Sequence of chain 1.C:
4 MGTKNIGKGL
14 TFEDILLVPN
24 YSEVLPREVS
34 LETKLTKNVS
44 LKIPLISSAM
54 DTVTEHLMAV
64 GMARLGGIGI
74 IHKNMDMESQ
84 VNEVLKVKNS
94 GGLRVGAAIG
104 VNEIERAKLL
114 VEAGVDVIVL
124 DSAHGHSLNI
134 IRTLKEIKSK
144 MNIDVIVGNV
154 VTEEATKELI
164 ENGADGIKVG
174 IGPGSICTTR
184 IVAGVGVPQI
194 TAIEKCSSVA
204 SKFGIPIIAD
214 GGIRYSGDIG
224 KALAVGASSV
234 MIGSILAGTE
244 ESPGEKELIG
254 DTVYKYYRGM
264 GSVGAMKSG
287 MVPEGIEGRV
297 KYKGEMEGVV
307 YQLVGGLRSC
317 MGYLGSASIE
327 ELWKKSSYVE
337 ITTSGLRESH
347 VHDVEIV

Binding-site contacts:
Ligand atom O2P contacts residue GLY215 of chain 1.C at 2.7 Å (h-bond).
Ligand atom N7 contacts residue GLY262 of chain 1.C at 3.4 Å.
Ligand atom P contacts residue SER178 of chain 1.C at 3.7 Å.
Ligand atom C2 contacts residue Q211 of chain 1.N at 3.2 Å.
Ligand atom C8 contacts residue MET53 of chain 1.C at 3.6 Å (hydrophobic).
Ligand atom O1P contacts residue SER178 of chain 1.C at 2.7 Å (h-bond).
Ligand atom C5 contacts residue MET263 of chain 1.C at 3.7 Å (hydrophobic).
Ligand atom C5' contacts residue TYR260 of chain 1.C at 3.5 Å (hydrophobic).
Ligand atom O3' contacts residue MET234 of chain 1.C at 3.6 Å (h-bond).
Ligand atom O3' contacts residue ASP213 of chain 1.C at 2.6 Å (salt-bridge).
Ligand atom C3' contacts residue ASP213 of chain 1.C at 3.5 Å.
Ligand atom N1 contacts residue Q211 of chain 1.N at 3.6 Å.
Ligand atom O2P contacts residue SER178 of chain 1.C at 2.9 Å (h-bond).
Ligand atom C2 contacts residue CYS180 of chain 1.C at 3.4 Å (hydrophobic).
Ligand atom C6 contacts residue GLY264 of chain 1.C at 3.6 Å.
Ligand atom O1P contacts residue SER237 of chain 1.C at 3.1 Å (h-bond).
Ligand atom C4 contacts residue ILE179 of chain 1.C at 3.6 Å (hydrophobic).
Ligand atom N3 contacts residue Q211 of chain 1.N at 3.5 Å.
Ligand atom O2' contacts residue ASP213 of chain 1.C at 2.4 Å (salt-bridge).
Ligand atom C2 contacts residue GLU290 of chain 1.C at 3.4 Å.
Ligand atom C4' contacts residue ASP213 of chain 1.C at 3.5 Å.
Ligand atom C5 contacts residue ILE179 of chain 1.C at 3.5 Å (hydrophobic).
Ligand atom O6 contacts residue MET263 of chain 1.C at 3.2 Å (h-bond).
Ligand atom O1P contacts residue TYR260 of chain 1.C at 2.6 Å (h-bond).
Ligand atom N7 contacts residue MET263 of chain 1.C at 2.9 Å (h-bond).
Ligand atom O2P contacts residue GLY214 of chain 1.C at 3.7 Å.
Ligand atom N1 contacts residue GLU290 of chain 1.C at 2.7 Å (salt-bridge).
Ligand atom O3' contacts residue SER51 of chain 1.C at 2.9 Å (h-bond).
Ligand atom O5' contacts residue GLY214 of chain 1.C at 3.3 Å.
Ligand atom C4 contacts residue Q211 of chain 1.N at 3.6 Å.
Ligand atom N7 contacts residue ILE179 of chain 1.C at 3.6 Å.
Ligand atom O5' contacts residue GLY177 of chain 1.C at 3.5 Å.
Ligand atom C2' contacts residue ASP213 of chain 1.C at 3.6 Å.
Ligand atom O3P contacts residue GLY236 of chain 1.C at 2.9 Å (h-bond).
Ligand atom O2P contacts residue GLY177 of chain 1.C at 3.4 Å.
Ligand atom C5 contacts residue Q211 of chain 1.N at 3.6 Å.
Ligand atom O6 contacts residue GLY291 of chain 1.C at 3.4 Å.
Ligand atom O6 contacts residue GLY262 of chain 1.C at 3.1 Å.
Ligand atom O3P contacts residue SER237 of chain 1.C at 3.5 Å (h-bond).
Ligand atom O6 contacts residue GLY264 of chain 1.C at 2.8 Å (h-bond).

This small molecule binds to this protein.
Small molecule (SMILES): O=c1[nH]cnc2c1ncn2[C@@H]1O[C@H](COP(=O)(O)O)[C@@H](O)[C@H]1O